Sequence of chain 17.A:
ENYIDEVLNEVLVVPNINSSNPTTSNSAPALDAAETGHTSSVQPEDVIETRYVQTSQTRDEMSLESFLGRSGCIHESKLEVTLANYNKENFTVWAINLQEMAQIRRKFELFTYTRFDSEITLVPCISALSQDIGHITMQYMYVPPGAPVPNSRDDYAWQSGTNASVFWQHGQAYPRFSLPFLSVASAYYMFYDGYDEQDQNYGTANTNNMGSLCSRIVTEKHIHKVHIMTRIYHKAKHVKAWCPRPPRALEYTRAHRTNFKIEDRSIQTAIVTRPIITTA

The protein below binds the small molecule below.
Small molecule (SMILES): CCOc1noc2cc(OCCC3CCN(c4ccc(C)nn4)CC3)ccc12

Binding-site contacts:
Ligand atom N24 contacts residue PHE180 of chain 17.A at 3.6 Å.
Ligand atom C10 contacts residue TYR191 of chain 17.A at 3.7 Å (hydrophobic).
Ligand atom C18 contacts residue ILE99 of chain 17.A at 3.8 Å (hydrophobic).
Ligand atom O16 contacts residue ILE99 of chain 17.A at 3.6 Å.
Ligand atom C17 contacts residue ILE99 of chain 17.A at 3.8 Å (hydrophobic).
Ligand atom C15 contacts residue LEU182 of chain 17.A at 3.7 Å (hydrophobic).
Ligand atom C28 contacts residue TYR145 of chain 17.A at 3.3 Å (hydrophobic).
Ligand atom C19 contacts residue LEU182 of chain 17.A at 3.6 Å (hydrophobic).
Ligand atom O26 contacts residue TYR145 of chain 17.A at 3.2 Å.
Ligand atom C21 contacts residue ILE123 of chain 17.A at 3.8 Å (hydrophobic).
Ligand atom C18 contacts residue LEU182 of chain 17.A at 3.2 Å (hydrophobic).
Ligand atom C18 contacts residue TYR145 of chain 17.A at 3.8 Å (hydrophobic).
Ligand atom C14 contacts residue HIS237 of chain 17.A at 3.5 Å.
Ligand atom C27 contacts residue PHE180 of chain 17.A at 3.2 Å (hydrophobic).
Ligand atom C28 contacts residue ALA167 of chain 17.A at 3.1 Å (hydrophobic).
Ligand atom C25 contacts residue PHE180 of chain 17.A at 3.5 Å (hydrophobic).
Ligand atom C28 contacts residue MET144 of chain 17.A at 3.8 Å (hydrophobic).
Ligand atom C19 contacts residue TYR145 of chain 17.A at 3.2 Å (hydrophobic).
Ligand atom N24 contacts residue LEU216 of chain 17.A at 3.5 Å.
Ligand atom C14 contacts residue SER121 of chain 17.A at 3.5 Å.
Ligand atom N08 contacts residue LEU101 of chain 17.A at 3.8 Å.
Ligand atom C04 contacts residue ASN211 of chain 17.A at 3.4 Å.
Ligand atom N06 contacts residue LEU101 of chain 17.A at 3.2 Å.
Ligand atom C09 contacts residue LEU101 of chain 17.A at 3.8 Å (hydrophobic).
Ligand atom C03 contacts residue ASN211 of chain 17.A at 3.1 Å.
Ligand atom C28 contacts residue TYR143 of chain 17.A at 3.4 Å (hydrophobic).
Ligand atom C13 contacts residue MET213 of chain 17.A at 3.4 Å (hydrophobic).
Ligand atom C01 contacts residue THR207 of chain 17.A at 2.9 Å.
Ligand atom C01 contacts residue TYR192 of chain 17.A at 2.9 Å (hydrophobic).
Ligand atom C22 contacts residue ILE123 of chain 17.A at 3.6 Å (hydrophobic).
Ligand atom C09 contacts residue TYR191 of chain 17.A at 3.6 Å (hydrophobic).
Ligand atom C05 contacts residue LEU101 of chain 17.A at 3.9 Å (hydrophobic).
Ligand atom O23 contacts residue LEU216 of chain 17.A at 3.7 Å.
Ligand atom C12 contacts residue ILE99 of chain 17.A at 3.7 Å (hydrophobic).
Ligand atom O26 contacts residue PHE180 of chain 17.A at 3.7 Å.
Ligand atom N07 contacts residue LEU101 of chain 17.A at 3.7 Å.
Ligand atom C04 contacts residue MET213 of chain 17.A at 3.9 Å (hydrophobic).
Ligand atom C17 contacts residue LEU182 of chain 17.A at 3.7 Å (hydrophobic).
Ligand atom C22 contacts residue ILE99 of chain 17.A at 3.9 Å (hydrophobic).
Ligand atom C15 contacts residue ILE123 of chain 17.A at 3.6 Å (hydrophobic).